Binding-site contacts:
Ligand atom O6 contacts residue GLU70 of chain 1.A at 3.1 Å.
Ligand atom C6 contacts residue GLU70 of chain 1.A at 4.4 Å.
Ligand atom O6 contacts residue SER69 of chain 1.A at 2.9 Å (h-bond).
Ligand atom C2 contacts residue ASN67 of chain 1.A at 2.5 Å.
Ligand atom C1 contacts residue ASN67 of chain 1.A at 1.4 Å.
Ligand atom O5 contacts residue SER69 of chain 1.A at 4.4 Å.
Ligand atom C5 contacts residue SER69 of chain 1.A at 3.8 Å.
Ligand atom C3 contacts residue ASN67 of chain 1.A at 3.8 Å.
Ligand atom C5 contacts residue ASN67 of chain 1.A at 3.6 Å.
Ligand atom C4 contacts residue ASN67 of chain 1.A at 4.2 Å.
Ligand atom O5 contacts residue GLU70 of chain 1.A at 4.1 Å.
Ligand atom C7 contacts residue ASN67 of chain 1.A at 4.2 Å.
Ligand atom C6 contacts residue SER69 of chain 1.A at 3.3 Å.
Ligand atom O5 contacts residue ASN67 of chain 1.A at 2.3 Å (h-bond).
Ligand atom N2 contacts residue ASN67 of chain 1.A at 2.9 Å (h-bond).

A small-molecule ligand and the protein it binds are described below.
Small molecule (SMILES): CC(=O)N[C@@H]1[C@@H](O)[C@H](O)[C@@H](CO)O[C@H]1O

Sequence of chain 1.A:
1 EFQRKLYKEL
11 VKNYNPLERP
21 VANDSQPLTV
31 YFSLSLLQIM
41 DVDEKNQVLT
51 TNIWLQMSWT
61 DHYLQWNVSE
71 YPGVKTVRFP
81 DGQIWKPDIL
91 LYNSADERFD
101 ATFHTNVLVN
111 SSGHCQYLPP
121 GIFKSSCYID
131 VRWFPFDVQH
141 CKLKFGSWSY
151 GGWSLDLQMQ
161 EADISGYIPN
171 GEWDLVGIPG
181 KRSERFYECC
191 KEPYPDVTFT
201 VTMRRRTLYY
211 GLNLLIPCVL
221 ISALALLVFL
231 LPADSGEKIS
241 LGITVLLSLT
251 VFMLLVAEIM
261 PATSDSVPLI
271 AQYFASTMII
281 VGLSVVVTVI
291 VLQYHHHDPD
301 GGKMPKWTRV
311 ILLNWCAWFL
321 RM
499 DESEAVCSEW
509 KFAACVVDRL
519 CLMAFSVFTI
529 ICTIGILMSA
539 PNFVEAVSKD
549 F